Sequence of chain 1.B:
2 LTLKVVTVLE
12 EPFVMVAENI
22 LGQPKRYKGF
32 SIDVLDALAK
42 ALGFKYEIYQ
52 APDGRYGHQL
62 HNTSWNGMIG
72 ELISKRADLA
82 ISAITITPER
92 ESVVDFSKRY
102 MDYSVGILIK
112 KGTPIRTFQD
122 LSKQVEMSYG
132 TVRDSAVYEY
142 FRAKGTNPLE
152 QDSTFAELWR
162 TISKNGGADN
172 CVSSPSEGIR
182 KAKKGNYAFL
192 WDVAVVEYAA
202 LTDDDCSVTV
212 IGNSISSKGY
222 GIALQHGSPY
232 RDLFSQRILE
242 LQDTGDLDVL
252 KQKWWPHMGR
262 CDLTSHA

Binding-site contacts:
Ligand atom CG contacts residue THR86 of chain 1.B at 3.9 Å.
Ligand atom C contacts residue ARG91 of chain 1.B at 3.6 Å.
Ligand atom N contacts residue ASP193 of chain 1.B at 2.7 Å (salt-bridge).
Ligand atom O contacts residue TYR57 of chain 1.B at 4.0 Å.
Ligand atom CD contacts residue ALA84 of chain 1.B at 3.5 Å (hydrophobic).
Ligand atom N contacts residue ALA84 of chain 1.B at 3.2 Å (h-bond).
Ligand atom CB contacts residue TYR104 of chain 1.B at 3.8 Å (hydrophobic).
Ligand atom CB contacts residue THR86 of chain 1.B at 4.0 Å.
Ligand atom CG contacts residue TYR104 of chain 1.B at 4.5 Å (hydrophobic).
Ligand atom O contacts residue THR86 of chain 1.B at 2.6 Å (h-bond).
Ligand atom CD contacts residue ASP193 of chain 1.B at 3.4 Å.
Ligand atom N contacts residue TYR221 of chain 1.B at 4.5 Å.
Ligand atom OXT contacts residue ALA137 of chain 1.B at 4.2 Å.
Ligand atom OXT contacts residue TYR57 of chain 1.B at 4.2 Å.
Ligand atom CD contacts residue GLU11 of chain 1.B at 4.3 Å.
Ligand atom C contacts residue THR86 of chain 1.B at 3.4 Å.
Ligand atom C contacts residue TYR57 of chain 1.B at 4.3 Å (hydrophobic).
Ligand atom OXT contacts residue THR86 of chain 1.B at 4.2 Å.
Ligand atom N contacts residue GLU11 of chain 1.B at 3.4 Å (salt-bridge).
Ligand atom CB contacts residue ASP193 of chain 1.B at 3.3 Å.
Ligand atom O contacts residue ALA84 of chain 1.B at 3.9 Å.
Ligand atom CD contacts residue TRP192 of chain 1.B at 4.4 Å (hydrophobic).
Ligand atom OXT contacts residue ARG91 of chain 1.B at 3.0 Å (salt-bridge).
Ligand atom CB contacts residue ALA84 of chain 1.B at 3.8 Å (hydrophobic).
Ligand atom O contacts residue ARG91 of chain 1.B at 2.9 Å (salt-bridge).
Ligand atom CG contacts residue ASP193 of chain 1.B at 4.4 Å.
Ligand atom O contacts residue ILE85 of chain 1.B at 4.1 Å.
Ligand atom CD contacts residue TYR57 of chain 1.B at 4.0 Å (hydrophobic).
Ligand atom N contacts residue TYR57 of chain 1.B at 3.5 Å (h-bond).

This protein binds this small molecule.
Small molecule (SMILES): NCCCC(=O)O